Binding-site contacts:
Ligand atom C11 contacts residue ALA31 of chain 1.A at 3.6 Å (hydrophobic).
Ligand atom N9 contacts residue LEU83 of chain 1.A at 2.8 Å (h-bond).
Ligand atom N7 contacts residue PHE82 of chain 1.A at 3.8 Å.
Ligand atom C23 contacts residue GLN131 of chain 1.A at 3.4 Å.
Ligand atom C1 contacts residue ILE10 of chain 1.A at 3.9 Å (hydrophobic).
Ligand atom C19 contacts residue HIS84 of chain 1.A at 3.2 Å.
Ligand atom N12 contacts residue ASN132 of chain 1.A at 2.7 Å (h-bond).
Ligand atom C5 contacts residue LEU134 of chain 1.A at 3.3 Å (hydrophobic).
Ligand atom N7 contacts residue GLU81 of chain 1.A at 3.8 Å.
Ligand atom C14 contacts residue ILE10 of chain 1.A at 3.3 Å (hydrophobic).
Ligand atom N7 contacts residue LEU134 of chain 1.A at 3.3 Å.
Ligand atom O21 contacts residue HIS84 of chain 1.A at 3.7 Å.
Ligand atom C24 contacts residue HIS84 of chain 1.A at 3.7 Å.
Ligand atom C8 contacts residue ALA31 of chain 1.A at 3.5 Å (hydrophobic).
Ligand atom C1 contacts residue LEU83 of chain 1.A at 3.8 Å (hydrophobic).
Ligand atom C20 contacts residue ASP86 of chain 1.A at 3.7 Å.
Ligand atom C18 contacts residue HIS84 of chain 1.A at 3.7 Å.
Ligand atom C8 contacts residue GLU81 of chain 1.A at 3.7 Å.
Ligand atom N12 contacts residue ASP145 of chain 1.A at 3.2 Å (salt-bridge).
Ligand atom C8 contacts residue LEU134 of chain 1.A at 3.3 Å (hydrophobic).
Ligand atom C23 contacts residue ASN132 of chain 1.A at 3.2 Å.
Ligand atom C16 contacts residue HIS84 of chain 1.A at 3.4 Å.
Ligand atom C25 contacts residue VAL18 of chain 1.A at 3.7 Å (hydrophobic).
Ligand atom C26 contacts residue GLY13 of chain 1.A at 3.4 Å.
Ligand atom C5 contacts residue ALA31 of chain 1.A at 3.9 Å (hydrophobic).
Ligand atom C22 contacts residue ASN132 of chain 1.A at 3.7 Å.
Ligand atom C11 contacts residue PHE82 of chain 1.A at 3.8 Å (hydrophobic).
Ligand atom N7 contacts residue LEU83 of chain 1.A at 3.1 Å (h-bond).
Ligand atom C27 contacts residue HIS84 of chain 1.A at 3.3 Å.
Ligand atom C11 contacts residue GLU81 of chain 1.A at 2.9 Å.
Ligand atom C18 contacts residue LEU83 of chain 1.A at 3.4 Å (hydrophobic).
Ligand atom N2 contacts residue LEU134 of chain 1.A at 3.3 Å.
Ligand atom C11 contacts residue LEU83 of chain 1.A at 3.6 Å (hydrophobic).
Ligand atom C20 contacts residue GLN85 of chain 1.A at 3.8 Å.
Ligand atom N7 contacts residue ALA31 of chain 1.A at 3.9 Å.
Ligand atom C11 contacts residue LEU134 of chain 1.A at 3.3 Å (hydrophobic).
Ligand atom C26 contacts residue LYS33 of chain 1.A at 3.4 Å.
Ligand atom C13 contacts residue LEU83 of chain 1.A at 3.1 Å (hydrophobic).
Ligand atom C23 contacts residue ASP145 of chain 1.A at 3.4 Å.
Ligand atom C15 contacts residue VAL18 of chain 1.A at 3.8 Å (hydrophobic).

The small molecule below binds the protein below.
Small molecule (SMILES): CCOc1ccc(Nc2c(C)c(N[C@H]3CCCNC3)nc3ccnn23)cc1

Sequence of chain 1.A:
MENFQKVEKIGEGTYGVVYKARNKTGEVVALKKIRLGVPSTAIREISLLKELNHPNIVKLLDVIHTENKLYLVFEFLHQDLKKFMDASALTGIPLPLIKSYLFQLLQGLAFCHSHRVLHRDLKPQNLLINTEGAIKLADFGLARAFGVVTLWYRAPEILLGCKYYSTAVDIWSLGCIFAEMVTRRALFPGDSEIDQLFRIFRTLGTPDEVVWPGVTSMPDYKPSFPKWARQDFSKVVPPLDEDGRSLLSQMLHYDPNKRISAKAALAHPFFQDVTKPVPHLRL